The protein below binds the small molecule below.
Small molecule (SMILES): CC(=O)N[C@@H]1[C@@H](O)[C@H](O)[C@@H](CO)O[C@H]1O

Sequence of chain 1.F:
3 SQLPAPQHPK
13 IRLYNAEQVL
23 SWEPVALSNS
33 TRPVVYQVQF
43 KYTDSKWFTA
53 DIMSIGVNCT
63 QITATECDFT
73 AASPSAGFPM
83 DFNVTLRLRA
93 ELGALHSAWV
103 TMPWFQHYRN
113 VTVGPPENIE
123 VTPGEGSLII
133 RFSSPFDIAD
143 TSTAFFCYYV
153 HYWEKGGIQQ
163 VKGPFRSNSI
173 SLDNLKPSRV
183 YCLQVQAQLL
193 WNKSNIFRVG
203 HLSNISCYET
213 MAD

Binding-site contacts:
Ligand atom O5 contacts residue ILE64 of chain 1.F at 4.0 Å.
Ligand atom C5 contacts residue ASN60 of chain 1.F at 3.6 Å.
Ligand atom C2 contacts residue ASN60 of chain 1.F at 2.5 Å.
Ligand atom O7 contacts residue ASN60 of chain 1.F at 3.9 Å.
Ligand atom C3 contacts residue GLN63 of chain 1.F at 4.5 Å.
Ligand atom C1 contacts residue ASN60 of chain 1.F at 1.4 Å.
Ligand atom O5 contacts residue ASN60 of chain 1.F at 2.3 Å (h-bond).
Ligand atom O6 contacts residue ILE64 of chain 1.F at 3.8 Å.
Ligand atom C5 contacts residue GLN63 of chain 1.F at 3.8 Å.
Ligand atom O6 contacts residue GLN63 of chain 1.F at 3.9 Å.
Ligand atom C3 contacts residue ASN60 of chain 1.F at 3.8 Å.
Ligand atom N2 contacts residue THR62 of chain 1.F at 4.5 Å.
Ligand atom C8 contacts residue ASN60 of chain 1.F at 4.3 Å.
Ligand atom C7 contacts residue ASN60 of chain 1.F at 3.6 Å.
Ligand atom O6 contacts residue THR65 of chain 1.F at 3.5 Å.
Ligand atom C5 contacts residue ILE64 of chain 1.F at 4.4 Å (hydrophobic).
Ligand atom C4 contacts residue GLN63 of chain 1.F at 4.3 Å.
Ligand atom N2 contacts residue ASN60 of chain 1.F at 2.9 Å (h-bond).
Ligand atom C1 contacts residue THR62 of chain 1.F at 4.0 Å.
Ligand atom C4 contacts residue ASN60 of chain 1.F at 4.2 Å.
Ligand atom C6 contacts residue ILE64 of chain 1.F at 4.5 Å (hydrophobic).
Ligand atom C6 contacts residue GLN63 of chain 1.F at 4.5 Å.
Ligand atom O4 contacts residue GLN63 of chain 1.F at 4.0 Å.
Ligand atom C1 contacts residue ILE64 of chain 1.F at 4.1 Å (hydrophobic).